Sequence of chain 37.A:
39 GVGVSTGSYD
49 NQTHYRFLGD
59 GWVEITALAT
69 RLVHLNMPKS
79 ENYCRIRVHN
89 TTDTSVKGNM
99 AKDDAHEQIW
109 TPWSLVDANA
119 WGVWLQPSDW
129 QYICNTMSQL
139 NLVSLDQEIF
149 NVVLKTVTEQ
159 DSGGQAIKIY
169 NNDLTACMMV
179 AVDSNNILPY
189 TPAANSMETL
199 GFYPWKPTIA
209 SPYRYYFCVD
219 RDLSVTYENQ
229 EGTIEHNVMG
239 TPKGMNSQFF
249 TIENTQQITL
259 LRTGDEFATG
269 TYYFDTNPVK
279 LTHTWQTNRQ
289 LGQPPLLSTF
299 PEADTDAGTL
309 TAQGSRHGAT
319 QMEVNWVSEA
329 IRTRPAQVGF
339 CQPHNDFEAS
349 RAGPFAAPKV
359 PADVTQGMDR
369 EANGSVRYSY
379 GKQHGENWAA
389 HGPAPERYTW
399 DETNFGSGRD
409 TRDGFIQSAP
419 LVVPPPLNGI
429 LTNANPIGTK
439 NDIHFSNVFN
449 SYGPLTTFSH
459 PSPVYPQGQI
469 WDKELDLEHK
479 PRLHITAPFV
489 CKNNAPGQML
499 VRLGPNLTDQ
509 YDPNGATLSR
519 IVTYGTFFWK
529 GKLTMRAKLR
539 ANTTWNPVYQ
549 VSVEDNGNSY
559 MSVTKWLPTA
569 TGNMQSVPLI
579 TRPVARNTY

Binding-site contacts:
Ligand atom O5' contacts residue ASN491 of chain 37.A at 3.5 Å (h-bond).
Ligand atom OP1 contacts residue PHE272 of chain 37.A at 3.3 Å.
Ligand atom O5' contacts residue ASP273 of chain 37.A at 4.1 Å.
Ligand atom P contacts residue ASP273 of chain 37.A at 2.8 Å.
Ligand atom OP2 contacts residue ASN491 of chain 37.A at 1.7 Å (h-bond).
Ligand atom OP1 contacts residue ASP273 of chain 37.A at 3.3 Å.
Ligand atom OP2 contacts residue ASP273 of chain 37.A at 2.4 Å.
Ligand atom OP1 contacts residue ASN491 of chain 37.A at 3.6 Å.
Ligand atom P contacts residue ASN491 of chain 37.A at 3.0 Å.
Ligand atom C5' contacts residue ASN491 of chain 37.A at 4.0 Å.
Ligand atom P contacts residue PHE272 of chain 37.A at 4.3 Å.
Ligand atom OP1 contacts residue TYR271 of chain 37.A at 3.1 Å (h-bond).
Ligand atom P contacts residue TYR271 of chain 37.A at 4.5 Å.
Ligand atom C5' contacts residue ASP273 of chain 37.A at 3.8 Å.

This protein binds this small molecule.
Small molecule (SMILES): Nc1ncnc2c1ncn2[C@H]1C[C@H](O)[C@@H](COP(=O)(O)O)O1